Sequence of chain 27.Z:
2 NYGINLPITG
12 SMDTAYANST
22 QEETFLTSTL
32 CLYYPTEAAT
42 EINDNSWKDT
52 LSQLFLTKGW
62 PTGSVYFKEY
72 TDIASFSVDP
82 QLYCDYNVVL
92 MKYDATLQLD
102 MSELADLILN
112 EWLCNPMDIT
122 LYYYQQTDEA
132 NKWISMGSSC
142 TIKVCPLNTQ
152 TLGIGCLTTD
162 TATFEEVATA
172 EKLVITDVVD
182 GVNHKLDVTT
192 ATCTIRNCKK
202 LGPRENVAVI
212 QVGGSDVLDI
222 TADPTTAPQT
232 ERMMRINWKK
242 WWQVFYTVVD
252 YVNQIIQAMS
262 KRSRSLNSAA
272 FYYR

The small molecule below binds the protein below.
Small molecule (SMILES): CC(=O)N[C@H]1[C@H](O[C@H]2[C@H](O)[C@@H](NC(C)=O)CO[C@@H]2CO)O[C@H](CO)[C@@H](O)[C@@H]1O

Binding-site contacts:
Ligand atom O7 contacts residue ASN19 of chain 27.Z at 4.5 Å.
Ligand atom C3 contacts residue ASN19 of chain 27.Z at 4.4 Å.
Ligand atom O6 contacts residue ASN19 of chain 27.Z at 4.5 Å.
Ligand atom O5 contacts residue ASN19 of chain 27.Z at 2.2 Å (h-bond).
Ligand atom N2 contacts residue ASN19 of chain 27.Z at 4.0 Å.
Ligand atom C5 contacts residue ASN19 of chain 27.Z at 3.4 Å.
Ligand atom C6 contacts residue ASN19 of chain 27.Z at 4.1 Å.
Ligand atom C2 contacts residue ASN19 of chain 27.Z at 3.4 Å.
Ligand atom C1 contacts residue ASN19 of chain 27.Z at 1.9 Å.